A small-molecule ligand and the protein it binds are described below.
Small molecule (SMILES): O=S(=O)(O)CC(O)CNC1CCCCC1

Sequence of chain 1.A:
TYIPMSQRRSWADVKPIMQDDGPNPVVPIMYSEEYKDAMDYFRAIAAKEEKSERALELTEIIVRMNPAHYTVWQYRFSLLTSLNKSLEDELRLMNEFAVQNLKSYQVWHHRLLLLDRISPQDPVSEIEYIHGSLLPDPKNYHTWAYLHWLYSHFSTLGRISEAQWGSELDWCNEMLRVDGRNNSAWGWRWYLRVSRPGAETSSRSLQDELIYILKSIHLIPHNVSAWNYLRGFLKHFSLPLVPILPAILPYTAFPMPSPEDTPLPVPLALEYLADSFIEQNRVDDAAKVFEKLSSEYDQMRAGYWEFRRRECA

Binding-site contacts:
Ligand atom NAL contacts residue ALA133 of chain 1.B at 3.9 Å.
Ligand atom CAI contacts residue ILE137 of chain 1.B at 4.1 Å (hydrophobic).
Ligand atom CAE contacts residue ASN134 of chain 1.B at 4.0 Å.
Ligand atom CAN contacts residue ASN134 of chain 1.B at 4.1 Å.
Ligand atom CAE contacts residue PHE60 of chain 1.A at 4.0 Å (hydrophobic).
Ligand atom CAI contacts residue ALA133 of chain 1.B at 3.7 Å (hydrophobic).
Ligand atom CAF contacts residue ALA64 of chain 1.A at 3.7 Å (hydrophobic).
Ligand atom CAF contacts residue ARG61 of chain 1.A at 4.1 Å.
Ligand atom CAG contacts residue ASN134 of chain 1.B at 4.2 Å.
Ligand atom SAO contacts residue LYS125 of chain 1.B at 3.7 Å.
Ligand atom CAG contacts residue THR89 of chain 1.A at 3.9 Å.
Ligand atom CAI contacts residue GLC1 of chain 1.C at 4.0 Å.
Ligand atom OAD contacts residue LYS125 of chain 1.B at 3.0 Å (salt-bridge).
Ligand atom CAN contacts residue GLC1 of chain 1.C at 4.3 Å.
Ligand atom SAO contacts residue PRO124 of chain 1.B at 4.3 Å.
Ligand atom OAD contacts residue PRO124 of chain 1.B at 3.1 Å.
Ligand atom CAJ contacts residue GLC1 of chain 1.C at 4.0 Å.
Ligand atom CAH contacts residue ASN134 of chain 1.B at 3.9 Å.
Ligand atom CAN contacts residue ALA133 of chain 1.B at 3.5 Å (hydrophobic).
Ligand atom CAG contacts residue ALA133 of chain 1.B at 4.2 Å (hydrophobic).
Ligand atom CAE contacts residue ALA64 of chain 1.A at 3.8 Å (hydrophobic).
Ligand atom OAB contacts residue LYS125 of chain 1.B at 3.2 Å.
Ligand atom CAH contacts residue ALA65 of chain 1.A at 4.2 Å (hydrophobic).
Ligand atom CAG contacts residue SER135 of chain 1.B at 3.4 Å.
Ligand atom CAE contacts residue THR89 of chain 1.A at 4.2 Å.
Ligand atom CAF contacts residue ASN134 of chain 1.B at 3.2 Å.
Ligand atom CAE contacts residue GLC1 of chain 1.C at 4.2 Å.
Ligand atom OAC contacts residue GLC1 of chain 1.C at 3.0 Å (h-bond).
Ligand atom CAE contacts residue SER135 of chain 1.B at 3.7 Å.
Ligand atom CAI contacts residue GLN136 of chain 1.B at 4.3 Å.
Ligand atom OAB contacts residue GLC1 of chain 1.C at 3.8 Å.
Ligand atom CAM contacts residue GLC1 of chain 1.C at 3.8 Å.
Ligand atom OAD contacts residue SER123 of chain 1.B at 3.8 Å.
Ligand atom CAH contacts residue ALA64 of chain 1.A at 4.3 Å (hydrophobic).
Ligand atom OAA contacts residue LYS125 of chain 1.B at 3.9 Å.
Ligand atom NAL contacts residue GLC1 of chain 1.C at 3.2 Å (h-bond).
Ligand atom CAG contacts residue GLN136 of chain 1.B at 3.5 Å.
Ligand atom CAJ contacts residue ALA133 of chain 1.B at 3.3 Å (hydrophobic).
Ligand atom CAG contacts residue GLC1 of chain 1.C at 4.2 Å.
Ligand atom CAG contacts residue ILE137 of chain 1.B at 4.2 Å (hydrophobic).

Sequence of chain 1.B:
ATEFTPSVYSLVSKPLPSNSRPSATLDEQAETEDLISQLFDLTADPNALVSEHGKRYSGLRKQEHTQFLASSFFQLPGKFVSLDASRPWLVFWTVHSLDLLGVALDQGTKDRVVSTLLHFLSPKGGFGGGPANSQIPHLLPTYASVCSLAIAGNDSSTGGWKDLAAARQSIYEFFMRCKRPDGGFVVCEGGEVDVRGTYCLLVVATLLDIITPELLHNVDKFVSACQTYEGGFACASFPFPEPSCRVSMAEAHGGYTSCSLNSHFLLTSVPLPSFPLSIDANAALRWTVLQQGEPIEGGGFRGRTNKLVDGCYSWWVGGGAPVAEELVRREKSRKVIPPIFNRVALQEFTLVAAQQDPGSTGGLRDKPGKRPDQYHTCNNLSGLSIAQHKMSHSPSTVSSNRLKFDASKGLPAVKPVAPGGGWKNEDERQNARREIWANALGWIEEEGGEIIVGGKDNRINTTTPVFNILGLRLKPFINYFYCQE